Sequence of chain 1.A:
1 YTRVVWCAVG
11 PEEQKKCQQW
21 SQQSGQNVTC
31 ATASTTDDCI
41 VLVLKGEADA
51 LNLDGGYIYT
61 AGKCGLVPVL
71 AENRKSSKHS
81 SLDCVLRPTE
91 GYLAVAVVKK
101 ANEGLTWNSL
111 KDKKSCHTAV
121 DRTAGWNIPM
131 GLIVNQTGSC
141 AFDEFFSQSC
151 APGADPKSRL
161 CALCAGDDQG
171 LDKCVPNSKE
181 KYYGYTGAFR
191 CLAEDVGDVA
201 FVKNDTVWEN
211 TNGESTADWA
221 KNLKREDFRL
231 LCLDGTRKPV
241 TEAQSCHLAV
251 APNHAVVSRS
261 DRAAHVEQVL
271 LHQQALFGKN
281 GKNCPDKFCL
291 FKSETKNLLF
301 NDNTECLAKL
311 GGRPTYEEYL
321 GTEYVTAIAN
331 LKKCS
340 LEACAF

Binding-site contacts:
Ligand atom C3 contacts residue ASN204 of chain 1.A at 3.9 Å.
Ligand atom O5 contacts residue TRP208 of chain 1.A at 4.2 Å.
Ligand atom C1 contacts residue TRP208 of chain 1.A at 4.1 Å (hydrophobic).
Ligand atom C6 contacts residue ASP205 of chain 1.A at 3.5 Å.
Ligand atom C5 contacts residue TRP208 of chain 1.A at 3.8 Å (hydrophobic).
Ligand atom N2 contacts residue ASN204 of chain 1.A at 3.2 Å (h-bond).
Ligand atom C8 contacts residue ARG225 of chain 1.A at 4.2 Å.
Ligand atom C8 contacts residue LEU93 of chain 1.A at 3.7 Å (hydrophobic).
Ligand atom C5 contacts residue ASN204 of chain 1.A at 3.5 Å.
Ligand atom C2 contacts residue ASN204 of chain 1.A at 2.8 Å.
Ligand atom C6 contacts residue GLU209 of chain 1.A at 4.4 Å.
Ligand atom C1 contacts residue ASN204 of chain 1.A at 1.4 Å.
Ligand atom C7 contacts residue LEU93 of chain 1.A at 4.1 Å (hydrophobic).
Ligand atom C5 contacts residue ASP205 of chain 1.A at 3.8 Å.
Ligand atom O5 contacts residue ASN204 of chain 1.A at 2.3 Å (h-bond).
Ligand atom O5 contacts residue ASP205 of chain 1.A at 3.0 Å (salt-bridge).
Ligand atom C6 contacts residue TRP208 of chain 1.A at 3.8 Å (hydrophobic).
Ligand atom C7 contacts residue ASN204 of chain 1.A at 3.6 Å.
Ligand atom O7 contacts residue ASN204 of chain 1.A at 3.8 Å.
Ligand atom O6 contacts residue ASP205 of chain 1.A at 2.6 Å (salt-bridge).
Ligand atom C8 contacts residue GLU214 of chain 1.A at 3.8 Å.
Ligand atom C8 contacts residue TRP208 of chain 1.A at 4.4 Å (hydrophobic).
Ligand atom C1 contacts residue ASP205 of chain 1.A at 4.1 Å.
Ligand atom O7 contacts residue LEU93 of chain 1.A at 3.9 Å.
Ligand atom O6 contacts residue LYS75 of chain 1.A at 4.5 Å.
Ligand atom O6 contacts residue GLU209 of chain 1.A at 3.9 Å.
Ligand atom O7 contacts residue TRP208 of chain 1.A at 3.4 Å.
Ligand atom C7 contacts residue TRP208 of chain 1.A at 4.2 Å (hydrophobic).
Ligand atom C8 contacts residue ALA243 of chain 1.A at 4.2 Å (hydrophobic).
Ligand atom O6 contacts residue SER77 of chain 1.A at 4.4 Å.
Ligand atom C8 contacts residue GLN244 of chain 1.A at 3.7 Å.
Ligand atom C4 contacts residue ASN204 of chain 1.A at 4.3 Å.

This protein binds this small molecule.
Small molecule (SMILES): CC(=O)N[C@H]1[C@H](O[C@H]2[C@H](O)[C@@H](NC(C)=O)CO[C@@H]2CO)O[C@H](CO)[C@@H](O)[C@@H]1O